Sequence of chain 20.E:
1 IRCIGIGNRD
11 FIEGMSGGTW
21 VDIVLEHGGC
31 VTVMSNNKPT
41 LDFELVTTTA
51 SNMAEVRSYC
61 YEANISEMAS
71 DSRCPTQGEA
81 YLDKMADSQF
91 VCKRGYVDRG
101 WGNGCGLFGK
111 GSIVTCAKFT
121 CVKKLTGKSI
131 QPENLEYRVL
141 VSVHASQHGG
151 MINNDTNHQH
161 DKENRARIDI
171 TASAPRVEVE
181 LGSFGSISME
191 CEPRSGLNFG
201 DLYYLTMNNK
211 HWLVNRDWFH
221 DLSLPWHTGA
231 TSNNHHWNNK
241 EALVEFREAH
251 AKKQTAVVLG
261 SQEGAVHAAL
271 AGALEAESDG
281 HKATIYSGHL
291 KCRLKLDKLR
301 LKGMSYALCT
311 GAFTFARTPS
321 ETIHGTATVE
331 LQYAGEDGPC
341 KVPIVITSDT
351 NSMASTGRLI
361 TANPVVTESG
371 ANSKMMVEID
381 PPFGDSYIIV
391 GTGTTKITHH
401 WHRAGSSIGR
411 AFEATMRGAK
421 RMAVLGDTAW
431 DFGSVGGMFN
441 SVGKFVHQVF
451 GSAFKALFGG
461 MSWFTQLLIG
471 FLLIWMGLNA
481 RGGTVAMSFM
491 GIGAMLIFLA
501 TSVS

A small-molecule ligand and the protein it binds are described below.
Small molecule (SMILES): CC(=O)N[C@H]1[C@H](O[C@H]2[C@H](O)[C@@H](NC(C)=O)CO[C@@H]2CO[C@@H]2O[C@@H](C)[C@@H](O)[C@@H](O)[C@@H]2O)O[C@H](CO)[C@@H](O)[C@@H]1O

Binding-site contacts:
Ligand atom N2 contacts residue GLY150 of chain 20.E at 3.4 Å (h-bond).
Ligand atom C4 contacts residue ASN154 of chain 20.E at 4.2 Å.
Ligand atom C8 contacts residue ASN157 of chain 20.E at 3.6 Å.
Ligand atom C3 contacts residue ASN154 of chain 20.E at 3.8 Å.
Ligand atom C6 contacts residue THR156 of chain 20.E at 3.6 Å.
Ligand atom C3 contacts residue MET151 of chain 20.E at 4.0 Å (hydrophobic).
Ligand atom N2 contacts residue ASN154 of chain 20.E at 2.9 Å (h-bond).
Ligand atom O7 contacts residue ASN154 of chain 20.E at 4.2 Å.
Ligand atom C7 contacts residue GLY150 of chain 20.E at 3.0 Å.
Ligand atom O5 contacts residue THR156 of chain 20.E at 3.8 Å.
Ligand atom C5 contacts residue MET151 of chain 20.E at 3.9 Å (hydrophobic).
Ligand atom C5 contacts residue ASP161 of chain 20.E at 4.5 Å.
Ligand atom O6 contacts residue HIS148 of chain 20.E at 3.8 Å.
Ligand atom C4 contacts residue MET151 of chain 20.E at 3.9 Å (hydrophobic).
Ligand atom O5 contacts residue ASN157 of chain 20.E at 4.0 Å.
Ligand atom C2 contacts residue GLY150 of chain 20.E at 3.7 Å.
Ligand atom C5 contacts residue ASN154 of chain 20.E at 3.6 Å.
Ligand atom O6 contacts residue MET151 of chain 20.E at 4.3 Å.
Ligand atom O5 contacts residue THR156 of chain 20.E at 3.8 Å.
Ligand atom C1 contacts residue MET151 of chain 20.E at 4.2 Å (hydrophobic).
Ligand atom C2 contacts residue MET151 of chain 20.E at 4.2 Å (hydrophobic).
Ligand atom O7 contacts residue HIS148 of chain 20.E at 3.6 Å (h-bond).
Ligand atom O5 contacts residue ASN154 of chain 20.E at 2.3 Å (h-bond).
Ligand atom C1 contacts residue THR156 of chain 20.E at 4.0 Å.
Ligand atom O5 contacts residue MET151 of chain 20.E at 3.9 Å.
Ligand atom C5 contacts residue THR156 of chain 20.E at 3.8 Å.
Ligand atom C4 contacts residue ASP161 of chain 20.E at 4.0 Å.
Ligand atom C8 contacts residue GLY150 of chain 20.E at 3.7 Å.
Ligand atom C5 contacts residue THR156 of chain 20.E at 3.8 Å.
Ligand atom C1 contacts residue GLY150 of chain 20.E at 4.0 Å.
Ligand atom O7 contacts residue GLY150 of chain 20.E at 2.9 Å (h-bond).
Ligand atom O6 contacts residue THR156 of chain 20.E at 4.4 Å.
Ligand atom C1 contacts residue ASN154 of chain 20.E at 1.4 Å.
Ligand atom C6 contacts residue ASP161 of chain 20.E at 3.6 Å.
Ligand atom C2 contacts residue ASN154 of chain 20.E at 2.4 Å.
Ligand atom C6 contacts residue THR156 of chain 20.E at 3.9 Å.
Ligand atom C7 contacts residue ASN154 of chain 20.E at 3.7 Å.
Ligand atom O4 contacts residue ASP161 of chain 20.E at 4.0 Å.
Ligand atom C6 contacts residue ASN157 of chain 20.E at 3.3 Å.